This protein binds this small molecule.
Small molecule (SMILES): CC(=O)N[C@H]1[C@H](O[C@H]2[C@H](O)[C@@H](NC(C)=O)CO[C@@H]2CO)O[C@H](CO)[C@@H](O[C@@H]2O[C@H](CO)[C@@H](O)[C@H](O)[C@@H]2O)[C@@H]1O

Binding-site contacts:
Ligand atom C7 contacts residue MET223 of chain 53.E at 3.6 Å (hydrophobic).
Ligand atom C7 contacts residue SER252 of chain 53.E at 3.5 Å.
Ligand atom C4 contacts residue LYS220 of chain 53.E at 3.4 Å.
Ligand atom C6 contacts residue LYS220 of chain 53.E at 4.0 Å.
Ligand atom C2 contacts residue ASN225 of chain 53.E at 2.5 Å.
Ligand atom C2 contacts residue ASP283 of chain 53.E at 3.8 Å.
Ligand atom O3 contacts residue LYS220 of chain 53.E at 3.8 Å.
Ligand atom O3 contacts residue ASP283 of chain 53.E at 4.3 Å.
Ligand atom O4 contacts residue LYS220 of chain 53.E at 4.2 Å.
Ligand atom C4 contacts residue ASN225 of chain 53.E at 4.2 Å.
Ligand atom O6 contacts residue ASP283 of chain 53.E at 3.8 Å.
Ligand atom C1 contacts residue LYS220 of chain 53.E at 4.0 Å.
Ligand atom C5 contacts residue ASN225 of chain 53.E at 3.6 Å.
Ligand atom O5 contacts residue ASN225 of chain 53.E at 2.3 Å (h-bond).
Ligand atom C3 contacts residue ASN225 of chain 53.E at 3.8 Å.
Ligand atom C5 contacts residue LYS220 of chain 53.E at 4.0 Å.
Ligand atom C3 contacts residue LYS220 of chain 53.E at 4.1 Å.
Ligand atom C1 contacts residue LYS220 of chain 53.E at 4.2 Å.
Ligand atom C7 contacts residue ASN225 of chain 53.E at 3.2 Å.
Ligand atom N2 contacts residue LYS220 of chain 53.E at 4.1 Å.
Ligand atom C4 contacts residue MET223 of chain 53.E at 4.0 Å (hydrophobic).
Ligand atom O4 contacts residue MET223 of chain 53.E at 3.7 Å.
Ligand atom C8 contacts residue ARG251 of chain 53.E at 3.5 Å.
Ligand atom O7 contacts residue MET223 of chain 53.E at 3.5 Å.
Ligand atom O7 contacts residue LYS220 of chain 53.E at 4.0 Å.
Ligand atom C3 contacts residue MET223 of chain 53.E at 3.7 Å (hydrophobic).
Ligand atom O5 contacts residue LYS220 of chain 53.E at 3.4 Å.
Ligand atom O7 contacts residue SER252 of chain 53.E at 2.9 Å (h-bond).
Ligand atom O6 contacts residue TYR243 of chain 53.E at 4.0 Å.
Ligand atom C8 contacts residue SER252 of chain 53.E at 3.4 Å.
Ligand atom N2 contacts residue ASN225 of chain 53.E at 3.0 Å (h-bond).
Ligand atom C2 contacts residue LYS220 of chain 53.E at 3.7 Å.
Ligand atom C1 contacts residue ASN225 of chain 53.E at 1.4 Å.
Ligand atom C8 contacts residue MET223 of chain 53.E at 3.3 Å (hydrophobic).
Ligand atom C6 contacts residue ASP283 of chain 53.E at 3.8 Å.
Ligand atom C5 contacts residue MET223 of chain 53.E at 4.0 Å (hydrophobic).
Ligand atom N2 contacts residue MET223 of chain 53.E at 3.8 Å.
Ligand atom O7 contacts residue ASN225 of chain 53.E at 2.9 Å (h-bond).
Ligand atom C7 contacts residue ARG251 of chain 53.E at 4.0 Å.
Ligand atom O7 contacts residue ARG251 of chain 53.E at 4.3 Å.

Sequence of chain 53.E:
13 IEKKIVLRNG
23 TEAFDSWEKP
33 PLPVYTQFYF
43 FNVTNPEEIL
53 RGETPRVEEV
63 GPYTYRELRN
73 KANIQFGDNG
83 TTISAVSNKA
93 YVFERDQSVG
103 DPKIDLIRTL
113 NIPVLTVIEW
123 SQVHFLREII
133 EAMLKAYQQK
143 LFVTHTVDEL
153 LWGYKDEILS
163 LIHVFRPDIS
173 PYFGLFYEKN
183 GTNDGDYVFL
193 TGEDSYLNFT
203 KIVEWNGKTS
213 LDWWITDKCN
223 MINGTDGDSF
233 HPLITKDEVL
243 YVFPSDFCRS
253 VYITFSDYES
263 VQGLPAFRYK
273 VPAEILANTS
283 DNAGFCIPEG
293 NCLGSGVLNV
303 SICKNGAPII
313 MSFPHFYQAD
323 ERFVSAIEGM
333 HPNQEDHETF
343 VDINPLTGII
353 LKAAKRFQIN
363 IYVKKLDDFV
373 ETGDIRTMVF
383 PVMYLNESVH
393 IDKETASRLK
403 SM